The small molecule below binds the protein below.
Small molecule (SMILES): CC(=O)N[C@@H]1[C@@H](O)[C@H](O)[C@@H](CO)O[C@H]1O

Binding-site contacts:
Ligand atom C6 contacts residue GLU41 of chain 1.A at 3.4 Å.
Ligand atom C6 contacts residue ASN42 of chain 1.A at 4.3 Å.
Ligand atom O5 contacts residue THR39 of chain 1.A at 3.9 Å.
Ligand atom C3 contacts residue ASN37 of chain 1.A at 3.8 Å.
Ligand atom C8 contacts residue ASP314 of chain 1.A at 3.6 Å.
Ligand atom O5 contacts residue ASN37 of chain 1.A at 2.4 Å (h-bond).
Ligand atom O5 contacts residue ASN42 of chain 1.A at 3.5 Å (h-bond).
Ligand atom C5 contacts residue ASN37 of chain 1.A at 3.6 Å.
Ligand atom C6 contacts residue THR39 of chain 1.A at 4.0 Å.
Ligand atom C7 contacts residue ARG316 of chain 1.A at 4.4 Å.
Ligand atom C1 contacts residue THR39 of chain 1.A at 4.1 Å.
Ligand atom C4 contacts residue ASN37 of chain 1.A at 4.2 Å.
Ligand atom O7 contacts residue ASN37 of chain 1.A at 3.7 Å.
Ligand atom C7 contacts residue ASN37 of chain 1.A at 3.5 Å.
Ligand atom C1 contacts residue ASN37 of chain 1.A at 1.4 Å.
Ligand atom O6 contacts residue THR39 of chain 1.A at 2.7 Å (h-bond).
Ligand atom C5 contacts residue THR39 of chain 1.A at 4.2 Å.
Ligand atom C1 contacts residue ASN42 of chain 1.A at 4.0 Å.
Ligand atom C8 contacts residue ARG316 of chain 1.A at 3.4 Å.
Ligand atom N2 contacts residue ASN37 of chain 1.A at 2.9 Å (h-bond).
Ligand atom O6 contacts residue ASN42 of chain 1.A at 3.9 Å.
Ligand atom O6 contacts residue GLU41 of chain 1.A at 3.4 Å (salt-bridge).
Ligand atom C2 contacts residue ASN37 of chain 1.A at 2.4 Å.

Sequence of chain 1.A:
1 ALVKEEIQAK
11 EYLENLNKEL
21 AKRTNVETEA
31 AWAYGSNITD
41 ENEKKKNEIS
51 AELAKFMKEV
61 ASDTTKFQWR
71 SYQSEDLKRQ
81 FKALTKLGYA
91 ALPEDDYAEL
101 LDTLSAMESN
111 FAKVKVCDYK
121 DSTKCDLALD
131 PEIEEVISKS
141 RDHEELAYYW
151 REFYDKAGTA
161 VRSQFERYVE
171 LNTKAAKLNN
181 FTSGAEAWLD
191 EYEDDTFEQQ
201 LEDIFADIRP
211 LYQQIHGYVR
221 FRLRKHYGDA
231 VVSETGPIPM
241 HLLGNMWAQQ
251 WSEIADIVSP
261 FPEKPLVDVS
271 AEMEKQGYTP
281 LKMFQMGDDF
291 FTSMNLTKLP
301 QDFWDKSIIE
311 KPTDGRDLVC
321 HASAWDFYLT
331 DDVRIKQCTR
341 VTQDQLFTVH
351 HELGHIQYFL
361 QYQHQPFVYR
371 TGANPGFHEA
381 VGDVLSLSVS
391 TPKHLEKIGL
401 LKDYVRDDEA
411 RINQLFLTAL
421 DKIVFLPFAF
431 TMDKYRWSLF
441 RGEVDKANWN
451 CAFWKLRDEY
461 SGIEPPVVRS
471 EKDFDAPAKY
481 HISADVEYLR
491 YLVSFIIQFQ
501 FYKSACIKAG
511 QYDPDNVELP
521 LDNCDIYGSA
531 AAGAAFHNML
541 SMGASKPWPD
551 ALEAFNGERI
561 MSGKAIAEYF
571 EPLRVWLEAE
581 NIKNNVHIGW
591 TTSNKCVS